Binding-site contacts:
Ligand atom C6 contacts residue GLY251 of chain 2.A at 3.5 Å.
Ligand atom C9 contacts residue HEM1 of chain 2.C at 3.5 Å.
Ligand atom O20 contacts residue LEU300 of chain 2.A at 3.9 Å.
Ligand atom C16 contacts residue PRO94 of chain 2.A at 3.7 Å (hydrophobic).
Ligand atom C7 contacts residue GLY250 of chain 2.A at 3.6 Å.
Ligand atom C15 contacts residue THR93 of chain 2.A at 4.0 Å.
Ligand atom C5 contacts residue PRO94 of chain 2.A at 3.7 Å (hydrophobic).
Ligand atom C7 contacts residue THR246 of chain 2.A at 3.9 Å.
Ligand atom C7 contacts residue GLY251 of chain 2.A at 3.8 Å.
Ligand atom CL4 contacts residue THR249 of chain 2.A at 3.5 Å.
Ligand atom C17 contacts residue PRO94 of chain 2.A at 3.7 Å (hydrophobic).
Ligand atom C6 contacts residue HEM1 of chain 2.C at 3.9 Å.
Ligand atom C2 contacts residue LEU78 of chain 2.A at 3.9 Å (hydrophobic).
Ligand atom C11 contacts residue THR246 of chain 2.A at 3.7 Å.
Ligand atom C17 contacts residue LEU300 of chain 2.A at 3.9 Å (hydrophobic).
Ligand atom CL2 contacts residue MET98 of chain 2.A at 3.5 Å.
Ligand atom CL4 contacts residue GLY250 of chain 2.A at 3.6 Å.
Ligand atom C2 contacts residue THR246 of chain 2.A at 3.9 Å.
Ligand atom C15 contacts residue PRO94 of chain 2.A at 3.7 Å (hydrophobic).
Ligand atom CL8 contacts residue THR93 of chain 2.A at 3.5 Å.
Ligand atom CL8 contacts residue TYR399 of chain 2.A at 3.8 Å.
Ligand atom CL2 contacts residue MET96 of chain 2.A at 3.8 Å.
Ligand atom N1 contacts residue THR254 of chain 2.A at 4.0 Å.
Ligand atom C13 contacts residue MET98 of chain 2.A at 3.6 Å (hydrophobic).
Ligand atom C11 contacts residue MET98 of chain 2.A at 4.0 Å (hydrophobic).
Ligand atom C10 contacts residue HEM1 of chain 2.C at 3.6 Å.
Ligand atom C14 contacts residue PRO94 of chain 2.A at 3.7 Å (hydrophobic).
Ligand atom CL2 contacts residue PHE243 of chain 2.A at 3.5 Å.
Ligand atom C21 contacts residue LEU300 of chain 2.A at 3.7 Å (hydrophobic).
Ligand atom CL4 contacts residue PRO95 of chain 2.A at 3.8 Å.
Ligand atom CL8 contacts residue ASP92 of chain 2.A at 3.4 Å.
Ligand atom CL4 contacts residue THR246 of chain 2.A at 3.8 Å.
Ligand atom C17 contacts residue TYR399 of chain 2.A at 3.8 Å (hydrophobic).
Ligand atom C3 contacts residue THR254 of chain 2.A at 3.8 Å.
Ligand atom C6 contacts residue GLY250 of chain 2.A at 3.7 Å.
Ligand atom C13 contacts residue THR246 of chain 2.A at 3.6 Å.
Ligand atom C9 contacts residue THR246 of chain 2.A at 4.0 Å.
Ligand atom C3 contacts residue HEM1 of chain 2.C at 3.3 Å.
Ligand atom C21 contacts residue PRO94 of chain 2.A at 3.7 Å (hydrophobic).
Ligand atom N19 contacts residue HEM1 of chain 2.C at 2.8 Å.

Sequence of chain 2.A:
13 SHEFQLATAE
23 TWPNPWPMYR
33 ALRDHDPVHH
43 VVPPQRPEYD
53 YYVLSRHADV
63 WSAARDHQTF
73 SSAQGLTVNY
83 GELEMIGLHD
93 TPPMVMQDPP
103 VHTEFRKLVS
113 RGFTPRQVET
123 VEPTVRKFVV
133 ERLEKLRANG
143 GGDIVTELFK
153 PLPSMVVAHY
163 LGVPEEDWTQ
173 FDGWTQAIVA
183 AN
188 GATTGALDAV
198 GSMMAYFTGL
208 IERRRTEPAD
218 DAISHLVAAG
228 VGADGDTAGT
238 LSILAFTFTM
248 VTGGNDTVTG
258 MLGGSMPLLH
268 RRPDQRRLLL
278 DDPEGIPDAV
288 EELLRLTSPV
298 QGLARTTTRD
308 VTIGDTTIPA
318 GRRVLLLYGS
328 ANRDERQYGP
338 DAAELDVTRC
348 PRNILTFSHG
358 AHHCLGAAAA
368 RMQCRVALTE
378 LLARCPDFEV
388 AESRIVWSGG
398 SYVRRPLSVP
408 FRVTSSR

This small molecule binds to this protein.
Small molecule (SMILES): Clc1ccc(COC(Cn2ccnc2)c2ccc(Cl)cc2Cl)cc1